Sequence of chain 56.A:
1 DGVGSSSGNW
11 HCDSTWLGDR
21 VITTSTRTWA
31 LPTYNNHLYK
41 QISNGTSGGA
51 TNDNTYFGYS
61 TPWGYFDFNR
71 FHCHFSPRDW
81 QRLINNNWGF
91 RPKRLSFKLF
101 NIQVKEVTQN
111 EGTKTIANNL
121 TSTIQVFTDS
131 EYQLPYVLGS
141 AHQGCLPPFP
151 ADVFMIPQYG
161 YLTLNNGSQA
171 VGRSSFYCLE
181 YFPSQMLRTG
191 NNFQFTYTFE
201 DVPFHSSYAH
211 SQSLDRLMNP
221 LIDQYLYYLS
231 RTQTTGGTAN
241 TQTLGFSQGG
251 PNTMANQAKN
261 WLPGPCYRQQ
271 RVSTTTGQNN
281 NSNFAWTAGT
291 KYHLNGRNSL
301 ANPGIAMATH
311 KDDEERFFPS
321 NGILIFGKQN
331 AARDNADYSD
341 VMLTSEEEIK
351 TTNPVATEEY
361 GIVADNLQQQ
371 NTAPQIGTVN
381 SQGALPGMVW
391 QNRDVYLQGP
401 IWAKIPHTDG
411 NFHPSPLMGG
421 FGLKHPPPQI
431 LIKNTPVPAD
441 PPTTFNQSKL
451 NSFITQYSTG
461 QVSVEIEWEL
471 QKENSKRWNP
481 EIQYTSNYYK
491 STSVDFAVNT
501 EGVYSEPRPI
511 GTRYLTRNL

A small-molecule ligand and the protein it binds are described below.
Small molecule (SMILES): Nc1ccn([C@H]2C[C@H](O[P](=O)(O)OC[C@H]3O[C@@H](n4cnc5c(N)ncnc54)C[C@@H]3O)[C@@H](CO)O2)c(=O)n1

Binding-site contacts:
Ligand atom C6 contacts residue SER415 of chain 8.A at 4.1 Å.
Ligand atom N1 contacts residue VAL202 of chain 8.A at 3.5 Å.
Ligand atom N1 contacts residue GLY422 of chain 8.A at 2.9 Å (h-bond).
Ligand atom C5 contacts residue ARG91 of chain 8.A at 4.2 Å.
Ligand atom C2 contacts residue PRO203 of chain 8.A at 4.0 Å (hydrophobic).
Ligand atom N6 contacts residue VAL202 of chain 8.A at 4.2 Å.
Ligand atom N6 contacts residue GLY420 of chain 8.A at 3.7 Å.
Ligand atom C4 contacts residue PRO203 of chain 8.A at 4.1 Å (hydrophobic).
Ligand atom C2' contacts residue PRO414 of chain 8.A at 3.6 Å (hydrophobic).
Ligand atom C2 contacts residue VAL202 of chain 8.A at 4.1 Å (hydrophobic).
Ligand atom OP2 contacts residue ASP409 of chain 56.A at 3.2 Å (salt-bridge).
Ligand atom C4 contacts residue ASP201 of chain 8.A at 3.5 Å.
Ligand atom N7 contacts residue SER415 of chain 8.A at 3.9 Å.
Ligand atom C2' contacts residue PRO203 of chain 8.A at 3.3 Å (hydrophobic).
Ligand atom N1 contacts residue PRO203 of chain 8.A at 4.2 Å.
Ligand atom C4 contacts residue VAL202 of chain 8.A at 3.7 Å (hydrophobic).
Ligand atom C8 contacts residue HIS413 of chain 8.A at 3.9 Å.
Ligand atom N4 contacts residue ASP201 of chain 8.A at 2.6 Å.
Ligand atom N7 contacts residue HIS413 of chain 8.A at 4.2 Å.
Ligand atom C2 contacts residue GLY422 of chain 8.A at 3.2 Å.
Ligand atom C5 contacts residue VAL202 of chain 8.A at 3.6 Å (hydrophobic).
Ligand atom N4 contacts residue VAL202 of chain 8.A at 2.9 Å (h-bond).
Ligand atom C5 contacts residue PRO203 of chain 8.A at 4.0 Å (hydrophobic).
Ligand atom C2' contacts residue HIS413 of chain 8.A at 3.7 Å.
Ligand atom O3' contacts residue PRO414 of chain 8.A at 4.2 Å.
Ligand atom N6 contacts residue GLY422 of chain 8.A at 3.3 Å (h-bond).
Ligand atom N3 contacts residue ASP201 of chain 8.A at 4.2 Å.
Ligand atom C5 contacts residue ASP201 of chain 8.A at 3.3 Å.
Ligand atom C6 contacts residue PRO203 of chain 8.A at 4.0 Å (hydrophobic).
Ligand atom N7 contacts residue ASN392 of chain 8.A at 4.2 Å.
Ligand atom C1' contacts residue PRO203 of chain 8.A at 4.1 Å (hydrophobic).
Ligand atom N6 contacts residue SER415 of chain 8.A at 3.8 Å.
Ligand atom N1 contacts residue PRO203 of chain 8.A at 3.8 Å.
Ligand atom C6 contacts residue VAL202 of chain 8.A at 4.1 Å (hydrophobic).
Ligand atom C4 contacts residue PRO203 of chain 8.A at 4.0 Å (hydrophobic).
Ligand atom C5 contacts residue PRO203 of chain 8.A at 3.8 Å (hydrophobic).
Ligand atom C6 contacts residue GLY422 of chain 8.A at 3.7 Å.
Ligand atom N7 contacts residue PRO203 of chain 8.A at 4.1 Å.
Ligand atom C6 contacts residue PRO203 of chain 8.A at 4.0 Å (hydrophobic).
Ligand atom N6 contacts residue PHE421 of chain 8.A at 3.8 Å.

Sequence of chain 8.A:
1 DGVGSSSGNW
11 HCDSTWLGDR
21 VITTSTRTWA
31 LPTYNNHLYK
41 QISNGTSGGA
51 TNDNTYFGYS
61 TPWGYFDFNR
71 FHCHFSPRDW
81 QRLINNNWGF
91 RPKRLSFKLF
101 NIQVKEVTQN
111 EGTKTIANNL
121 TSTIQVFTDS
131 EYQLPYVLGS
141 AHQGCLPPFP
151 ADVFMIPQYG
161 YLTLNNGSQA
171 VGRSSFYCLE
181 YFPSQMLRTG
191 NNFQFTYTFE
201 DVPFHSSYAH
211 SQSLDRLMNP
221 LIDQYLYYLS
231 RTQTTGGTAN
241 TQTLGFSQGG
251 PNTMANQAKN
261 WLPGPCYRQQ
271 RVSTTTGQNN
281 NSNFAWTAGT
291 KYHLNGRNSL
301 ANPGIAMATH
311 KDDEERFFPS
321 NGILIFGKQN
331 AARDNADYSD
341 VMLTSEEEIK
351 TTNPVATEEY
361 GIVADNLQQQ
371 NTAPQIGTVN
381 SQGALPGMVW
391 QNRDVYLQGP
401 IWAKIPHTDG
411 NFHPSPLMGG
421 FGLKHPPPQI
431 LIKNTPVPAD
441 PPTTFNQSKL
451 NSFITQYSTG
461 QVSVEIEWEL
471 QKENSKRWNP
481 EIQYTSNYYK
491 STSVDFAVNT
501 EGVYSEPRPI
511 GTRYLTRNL